Binding-site contacts:
Ligand atom C5 contacts residue PHE306 of chain 1.B at 3.6 Å (hydrophobic).
Ligand atom O1 contacts residue THR110 of chain 1.B at 3.6 Å.
Ligand atom C5M contacts residue GLY303 of chain 1.B at 3.3 Å.
Ligand atom O1 contacts residue HIS115 of chain 1.B at 2.7 Å (h-bond).
Ligand atom C contacts residue THR110 of chain 1.B at 3.6 Å.
Ligand atom C2A contacts residue ALA85 of chain 1.B at 3.7 Å (hydrophobic).
Ligand atom OXT contacts residue GLY111 of chain 1.B at 3.2 Å (h-bond).
Ligand atom N2 contacts residue LYS87 of chain 1.B at 3.6 Å.
Ligand atom N contacts residue LYS87 of chain 1.B at 3.1 Å (salt-bridge).
Ligand atom O1P contacts residue HIS86 of chain 1.B at 3.0 Å (h-bond).
Ligand atom O3P contacts residue THR190 of chain 1.B at 2.7 Å (h-bond).
Ligand atom O2P contacts residue GLY232 of chain 1.B at 2.8 Å (h-bond).
Ligand atom O3P contacts residue LYS87 of chain 1.B at 3.0 Å (salt-bridge).
Ligand atom C4A contacts residue GLY303 of chain 1.B at 3.3 Å.
Ligand atom O1P contacts residue SER235 of chain 1.B at 3.2 Å (h-bond).
Ligand atom C2 contacts residue GLU109 of chain 1.B at 3.4 Å.
Ligand atom C3 contacts residue GLU109 of chain 1.B at 3.4 Å.
Ligand atom O3P contacts residue SER235 of chain 1.B at 2.6 Å (h-bond).
Ligand atom O2P contacts residue GLY233 of chain 1.B at 3.1 Å (h-bond).
Ligand atom P contacts residue LYS87 of chain 1.B at 3.7 Å.
Ligand atom C61 contacts residue GLU350 of chain 1.B at 3.6 Å.
Ligand atom C4 contacts residue THR190 of chain 1.B at 3.4 Å.
Ligand atom O3 contacts residue GLN114 of chain 1.B at 3.3 Å.
Ligand atom P contacts residue GLY234 of chain 1.B at 3.7 Å.
Ligand atom C4A contacts residue LYS87 of chain 1.B at 3.4 Å.
Ligand atom C41 contacts residue LYS87 of chain 1.B at 3.7 Å.
Ligand atom OXT contacts residue THR110 of chain 1.B at 2.9 Å (h-bond).
Ligand atom N2 contacts residue GLY303 of chain 1.B at 3.6 Å.
Ligand atom O2P contacts residue GLY234 of chain 1.B at 2.8 Å (h-bond).
Ligand atom O3P contacts residue GLY234 of chain 1.B at 3.6 Å (h-bond).
Ligand atom O2P contacts residue SER235 of chain 1.B at 3.5 Å (h-bond).
Ligand atom O contacts residue GLU109 of chain 1.B at 2.6 Å (salt-bridge).
Ligand atom C contacts residue HIS115 of chain 1.B at 3.5 Å.
Ligand atom O1P contacts residue ASN236 of chain 1.B at 2.9 Å (h-bond).
Ligand atom P contacts residue SER235 of chain 1.B at 3.4 Å.
Ligand atom O1 contacts residue GLY113 of chain 1.B at 3.7 Å.
Ligand atom O1 contacts residue GLN114 of chain 1.B at 2.9 Å (h-bond).
Ligand atom O4P contacts residue LYS87 of chain 1.B at 3.2 Å (salt-bridge).
Ligand atom C3 contacts residue THR190 of chain 1.B at 3.5 Å.
Ligand atom N1 contacts residue GLU350 of chain 1.B at 3.5 Å.

Sequence of chain 1.B:
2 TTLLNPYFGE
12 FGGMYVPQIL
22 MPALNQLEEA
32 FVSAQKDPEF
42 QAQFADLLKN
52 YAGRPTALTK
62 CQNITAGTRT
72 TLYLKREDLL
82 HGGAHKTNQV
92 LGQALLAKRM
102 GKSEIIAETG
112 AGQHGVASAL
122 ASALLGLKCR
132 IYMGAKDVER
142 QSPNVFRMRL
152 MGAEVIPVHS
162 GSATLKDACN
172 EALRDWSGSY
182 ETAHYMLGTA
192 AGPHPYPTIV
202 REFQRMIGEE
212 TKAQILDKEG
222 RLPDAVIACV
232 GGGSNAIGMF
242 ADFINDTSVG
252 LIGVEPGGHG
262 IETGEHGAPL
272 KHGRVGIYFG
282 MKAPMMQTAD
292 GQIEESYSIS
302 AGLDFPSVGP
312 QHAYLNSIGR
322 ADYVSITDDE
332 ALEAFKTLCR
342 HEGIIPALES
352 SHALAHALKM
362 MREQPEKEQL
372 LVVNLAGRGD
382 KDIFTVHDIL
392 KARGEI

This protein binds this small molecule.
Small molecule (SMILES): Cc1ncc(COP(=O)(O)O)c(C/N=C(\CNc2ccccc2O)C(=O)O)c1O